Sequence of chain 1.A:
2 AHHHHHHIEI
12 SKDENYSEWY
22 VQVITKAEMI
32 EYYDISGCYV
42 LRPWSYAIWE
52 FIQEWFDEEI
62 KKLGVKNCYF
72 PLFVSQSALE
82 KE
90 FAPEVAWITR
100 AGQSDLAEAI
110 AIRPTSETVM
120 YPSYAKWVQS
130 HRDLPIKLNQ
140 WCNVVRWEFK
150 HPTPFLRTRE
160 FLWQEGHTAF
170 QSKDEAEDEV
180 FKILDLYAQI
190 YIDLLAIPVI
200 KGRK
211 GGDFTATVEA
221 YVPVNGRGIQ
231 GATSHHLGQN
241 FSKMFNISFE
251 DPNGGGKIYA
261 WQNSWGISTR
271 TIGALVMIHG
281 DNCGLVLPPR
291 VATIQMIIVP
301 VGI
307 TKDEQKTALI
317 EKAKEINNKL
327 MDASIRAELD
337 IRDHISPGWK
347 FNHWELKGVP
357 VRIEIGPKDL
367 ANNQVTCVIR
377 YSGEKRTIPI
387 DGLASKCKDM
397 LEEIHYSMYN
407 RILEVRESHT

Sequence of chain 2.A:
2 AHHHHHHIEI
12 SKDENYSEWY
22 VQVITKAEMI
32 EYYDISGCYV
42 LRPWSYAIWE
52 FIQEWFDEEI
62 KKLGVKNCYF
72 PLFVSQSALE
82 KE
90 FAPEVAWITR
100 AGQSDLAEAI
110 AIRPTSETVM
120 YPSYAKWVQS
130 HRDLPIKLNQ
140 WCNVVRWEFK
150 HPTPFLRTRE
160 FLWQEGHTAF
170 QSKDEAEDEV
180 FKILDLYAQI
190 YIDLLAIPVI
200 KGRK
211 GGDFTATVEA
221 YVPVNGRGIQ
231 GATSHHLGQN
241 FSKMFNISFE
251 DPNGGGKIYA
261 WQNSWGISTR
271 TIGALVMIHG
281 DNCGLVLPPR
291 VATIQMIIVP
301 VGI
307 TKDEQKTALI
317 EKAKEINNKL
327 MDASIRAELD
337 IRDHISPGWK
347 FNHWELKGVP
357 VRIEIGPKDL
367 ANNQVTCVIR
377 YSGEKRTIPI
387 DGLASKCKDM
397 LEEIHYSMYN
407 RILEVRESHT

A protein and the small-molecule ligand that binds it are described below.
Small molecule (SMILES): NCC(=O)O

Binding-site contacts:
Ligand atom O contacts residue ARG43 of chain 1.A at 3.4 Å (salt-bridge).
Ligand atom C contacts residue TRP126 of chain 2.A at 4.4 Å (hydrophobic).
Ligand atom C contacts residue ARG43 of chain 1.A at 3.6 Å.
Ligand atom N contacts residue ARG43 of chain 1.A at 3.5 Å (salt-bridge).
Ligand atom O contacts residue TRP126 of chain 2.A at 3.8 Å.
Ligand atom CA contacts residue TRP126 of chain 2.A at 3.8 Å (hydrophobic).
Ligand atom C contacts residue PRO44 of chain 1.A at 4.0 Å (hydrophobic).
Ligand atom O contacts residue PRO44 of chain 1.A at 3.3 Å.
Ligand atom OXT contacts residue ARG43 of chain 1.A at 4.2 Å.
Ligand atom CA contacts residue ARG43 of chain 1.A at 3.7 Å.
Ligand atom O contacts residue LEU137 of chain 2.A at 4.3 Å.
Ligand atom OXT contacts residue PRO44 of chain 1.A at 3.7 Å.